The protein below binds the small molecule below.
Small molecule (SMILES): O=C1CC(=O)NC(=O)N1

Binding-site contacts:
Ligand atom O2 contacts residue ARG52 of chain 1.B at 2.5 Å (salt-bridge).
Ligand atom O4 contacts residue SER226 of chain 1.B at 3.8 Å.
Ligand atom O8 contacts residue GLY80 of chain 1.B at 3.8 Å.
Ligand atom N3 contacts residue SER226 of chain 1.B at 3.6 Å (h-bond).
Ligand atom N1 contacts residue SER79 of chain 1.B at 3.2 Å (h-bond).
Ligand atom C5 contacts residue SER226 of chain 1.B at 4.1 Å.
Ligand atom O4 contacts residue SER227 of chain 1.B at 2.8 Å (h-bond).
Ligand atom C6 contacts residue SER226 of chain 1.B at 4.0 Å.
Ligand atom N1 contacts residue GLY45 of chain 1.B at 3.6 Å.
Ligand atom N1 contacts residue SER226 of chain 1.B at 3.9 Å.
Ligand atom C2 contacts residue SER227 of chain 1.B at 3.6 Å.
Ligand atom O2 contacts residue GLY80 of chain 1.B at 3.0 Å (h-bond).
Ligand atom C2 contacts residue GLY45 of chain 1.B at 3.3 Å.
Ligand atom C4 contacts residue SER227 of chain 1.B at 3.4 Å.
Ligand atom O8 contacts residue ARG314 of chain 1.B at 3.4 Å (salt-bridge).
Ligand atom C6 contacts residue SER333 of chain 1.B at 3.7 Å.
Ligand atom C2 contacts residue SER226 of chain 1.B at 3.6 Å.
Ligand atom C2 contacts residue GLY80 of chain 1.B at 3.7 Å.
Ligand atom C2 contacts residue SER79 of chain 1.B at 4.0 Å.
Ligand atom N1 contacts residue GLY80 of chain 1.B at 3.0 Å (h-bond).
Ligand atom C2 contacts residue ARG52 of chain 1.B at 3.5 Å.
Ligand atom C6 contacts residue ARG314 of chain 1.B at 3.7 Å.
Ligand atom C6 contacts residue GLY334 of chain 1.B at 3.5 Å.
Ligand atom O8 contacts residue SER79 of chain 1.B at 3.5 Å (h-bond).
Ligand atom C5 contacts residue GLY334 of chain 1.B at 3.1 Å.
Ligand atom O8 contacts residue SER333 of chain 1.B at 3.2 Å.
Ligand atom N3 contacts residue SER227 of chain 1.B at 2.8 Å (h-bond).
Ligand atom C6 contacts residue GLY80 of chain 1.B at 3.9 Å.
Ligand atom O2 contacts residue GLY45 of chain 1.B at 3.4 Å (h-bond).
Ligand atom C4 contacts residue SER226 of chain 1.B at 3.7 Å.
Ligand atom O8 contacts residue GLY334 of chain 1.B at 2.5 Å (h-bond).
Ligand atom C6 contacts residue SER79 of chain 1.B at 3.5 Å.
Ligand atom O2 contacts residue SER79 of chain 1.B at 4.0 Å.
Ligand atom N3 contacts residue GLY45 of chain 1.B at 3.5 Å (h-bond).
Ligand atom O2 contacts residue SER227 of chain 1.B at 3.5 Å (h-bond).
Ligand atom N3 contacts residue ARG52 of chain 1.B at 3.8 Å.
Ligand atom C4 contacts residue ARG188 of chain 1.B at 3.6 Å.
Ligand atom O4 contacts residue ARG188 of chain 1.B at 2.8 Å (salt-bridge).
Ligand atom C5 contacts residue SER333 of chain 1.B at 3.8 Å.
Ligand atom C5 contacts residue ARG188 of chain 1.B at 4.0 Å.

Sequence of chain 1.B:
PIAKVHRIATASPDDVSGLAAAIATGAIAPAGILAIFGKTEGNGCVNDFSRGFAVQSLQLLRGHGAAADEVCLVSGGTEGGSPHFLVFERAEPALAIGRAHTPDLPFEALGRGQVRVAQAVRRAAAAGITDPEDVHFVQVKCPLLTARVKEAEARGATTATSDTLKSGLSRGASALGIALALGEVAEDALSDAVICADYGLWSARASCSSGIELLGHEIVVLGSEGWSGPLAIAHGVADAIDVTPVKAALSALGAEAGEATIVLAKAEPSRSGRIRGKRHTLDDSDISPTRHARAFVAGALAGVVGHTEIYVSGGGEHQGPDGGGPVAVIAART